Binding-site contacts:
Ligand atom N2 contacts residue ASN62 of chain 1.A at 2.8 Å (h-bond).
Ligand atom O7 contacts residue ASN62 of chain 1.A at 4.3 Å.
Ligand atom C2 contacts residue PRO60 of chain 1.A at 4.2 Å (hydrophobic).
Ligand atom N2 contacts residue PRO60 of chain 1.A at 3.2 Å (h-bond).
Ligand atom C4 contacts residue ASN62 of chain 1.A at 4.3 Å.
Ligand atom C2 contacts residue ASN62 of chain 1.A at 2.4 Å.
Ligand atom C8 contacts residue ASN55 of chain 1.A at 4.0 Å.
Ligand atom C7 contacts residue ASN62 of chain 1.A at 3.7 Å.
Ligand atom C1 contacts residue ASN62 of chain 1.A at 1.4 Å.
Ligand atom O3 contacts residue PRO59 of chain 1.A at 4.5 Å.
Ligand atom C5 contacts residue ASN62 of chain 1.A at 3.6 Å.
Ligand atom O5 contacts residue ASN62 of chain 1.A at 2.4 Å (h-bond).
Ligand atom C1 contacts residue PRO60 of chain 1.A at 4.2 Å (hydrophobic).
Ligand atom C7 contacts residue PRO60 of chain 1.A at 3.9 Å (hydrophobic).
Ligand atom C8 contacts residue PRO60 of chain 1.A at 3.6 Å (hydrophobic).
Ligand atom C3 contacts residue ASN62 of chain 1.A at 3.8 Å.

Sequence of chain 1.A:
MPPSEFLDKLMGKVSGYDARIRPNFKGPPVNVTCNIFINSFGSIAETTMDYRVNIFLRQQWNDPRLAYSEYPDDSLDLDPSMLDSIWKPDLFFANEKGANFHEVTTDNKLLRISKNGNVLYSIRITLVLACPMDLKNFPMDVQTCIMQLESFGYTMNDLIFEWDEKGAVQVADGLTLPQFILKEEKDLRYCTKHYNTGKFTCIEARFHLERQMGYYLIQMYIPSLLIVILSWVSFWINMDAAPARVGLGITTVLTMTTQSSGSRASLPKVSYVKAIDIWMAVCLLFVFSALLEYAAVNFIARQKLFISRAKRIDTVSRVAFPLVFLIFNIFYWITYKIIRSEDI

The protein below binds the small molecule below.
Small molecule (SMILES): CC(=O)N[C@H]1[C@H](O[C@H]2[C@H](O)[C@@H](NC(C)=O)CO[C@@H]2CO)O[C@H](CO)[C@@H](O)[C@@H]1O